Sequence of chain 1.F:
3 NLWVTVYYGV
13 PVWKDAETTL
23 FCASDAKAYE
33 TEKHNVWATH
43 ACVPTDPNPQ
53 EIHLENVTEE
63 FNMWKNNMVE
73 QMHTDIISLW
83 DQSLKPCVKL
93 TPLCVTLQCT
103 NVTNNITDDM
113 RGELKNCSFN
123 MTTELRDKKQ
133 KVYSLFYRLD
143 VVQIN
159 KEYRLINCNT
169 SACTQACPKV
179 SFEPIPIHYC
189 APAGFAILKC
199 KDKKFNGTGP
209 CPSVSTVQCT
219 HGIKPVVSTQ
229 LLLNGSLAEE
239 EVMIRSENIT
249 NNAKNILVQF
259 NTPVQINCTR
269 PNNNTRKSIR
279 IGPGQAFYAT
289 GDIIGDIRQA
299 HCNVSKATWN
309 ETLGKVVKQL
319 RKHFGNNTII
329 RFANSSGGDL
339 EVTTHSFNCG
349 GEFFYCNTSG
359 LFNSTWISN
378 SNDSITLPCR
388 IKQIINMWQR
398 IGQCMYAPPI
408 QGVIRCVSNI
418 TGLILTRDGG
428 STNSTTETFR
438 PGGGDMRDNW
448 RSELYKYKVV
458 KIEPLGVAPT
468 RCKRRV

Binding-site contacts:
Ligand atom C1 contacts residue ARG162 of chain 1.F at 3.8 Å.
Ligand atom C4 contacts residue ASN167 of chain 1.F at 4.2 Å.
Ligand atom N2 contacts residue THR168 of chain 1.F at 4.4 Å.
Ligand atom C7 contacts residue ASN167 of chain 1.F at 3.2 Å.
Ligand atom O7 contacts residue ARG278 of chain 1.C at 3.0 Å (salt-bridge).
Ligand atom C8 contacts residue ASN167 of chain 1.F at 3.6 Å.
Ligand atom N2 contacts residue ASN167 of chain 1.F at 2.9 Å (h-bond).
Ligand atom C6 contacts residue ARG162 of chain 1.F at 4.0 Å.
Ligand atom O5 contacts residue ARG162 of chain 1.F at 3.0 Å (salt-bridge).
Ligand atom C3 contacts residue ASN167 of chain 1.F at 3.8 Å.
Ligand atom C5 contacts residue ARG162 of chain 1.F at 4.0 Å.
Ligand atom C7 contacts residue ARG278 of chain 1.C at 3.7 Å.
Ligand atom O6 contacts residue ARG162 of chain 1.F at 3.9 Å.
Ligand atom O5 contacts residue ASN167 of chain 1.F at 2.3 Å (h-bond).
Ligand atom O7 contacts residue ASN167 of chain 1.F at 3.1 Å (h-bond).
Ligand atom C1 contacts residue ASN167 of chain 1.F at 1.4 Å.
Ligand atom C5 contacts residue ASN167 of chain 1.F at 3.6 Å.
Ligand atom C8 contacts residue ARG278 of chain 1.C at 3.6 Å.
Ligand atom C2 contacts residue ASN167 of chain 1.F at 2.5 Å.

Sequence of chain 1.C:
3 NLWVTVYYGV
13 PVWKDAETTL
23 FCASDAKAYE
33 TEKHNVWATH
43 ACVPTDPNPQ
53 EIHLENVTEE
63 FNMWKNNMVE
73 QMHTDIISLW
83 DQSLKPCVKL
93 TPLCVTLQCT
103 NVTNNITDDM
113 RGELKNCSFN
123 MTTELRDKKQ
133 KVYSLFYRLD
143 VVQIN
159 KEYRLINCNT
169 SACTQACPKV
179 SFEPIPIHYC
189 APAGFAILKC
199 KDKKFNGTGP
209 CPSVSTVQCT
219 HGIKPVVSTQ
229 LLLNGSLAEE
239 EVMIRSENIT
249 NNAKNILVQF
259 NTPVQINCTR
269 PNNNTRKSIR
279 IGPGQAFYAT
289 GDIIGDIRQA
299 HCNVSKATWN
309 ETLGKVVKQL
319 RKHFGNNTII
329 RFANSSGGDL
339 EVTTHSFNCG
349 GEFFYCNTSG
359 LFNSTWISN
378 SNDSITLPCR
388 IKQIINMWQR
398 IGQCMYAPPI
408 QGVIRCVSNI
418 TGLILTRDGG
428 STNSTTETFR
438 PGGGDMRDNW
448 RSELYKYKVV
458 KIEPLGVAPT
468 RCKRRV

This protein binds this small molecule.
Small molecule (SMILES): CC(=O)N[C@H]1[C@H](O[C@H]2[C@H](O)[C@@H](NC(C)=O)CO[C@@H]2CO)O[C@H](CO)[C@@H](O)[C@@H]1O